A small-molecule ligand and the protein it binds are described below.
Small molecule (SMILES): OC[C@H]1O[C@H](Oc2ccc(-c3c(F)c(F)c(F)c(F)c3F)cc2)[C@@H](O)[C@@H](O)[C@@H]1O

Sequence of chain 1.D:
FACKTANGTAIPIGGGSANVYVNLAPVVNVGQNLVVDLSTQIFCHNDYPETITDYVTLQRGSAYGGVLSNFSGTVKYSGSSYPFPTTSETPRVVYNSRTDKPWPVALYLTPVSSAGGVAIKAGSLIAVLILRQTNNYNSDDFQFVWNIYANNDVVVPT

Binding-site contacts:
Ligand atom O6 contacts residue ASP54 of chain 1.D at 2.6 Å (salt-bridge).
Ligand atom C4 contacts residue GLN133 of chain 1.D at 3.7 Å.
Ligand atom CAE contacts residue ILE52 of chain 1.D at 3.6 Å (hydrophobic).
Ligand atom O3 contacts residue ASP140 of chain 1.D at 2.8 Å (salt-bridge).
Ligand atom C4 contacts residue ASP54 of chain 1.D at 3.4 Å.
Ligand atom CAJ contacts residue TYR48 of chain 1.D at 3.4 Å (hydrophobic).
Ligand atom O3 contacts residue GLN133 of chain 1.D at 3.1 Å (h-bond).
Ligand atom C3 contacts residue ASP140 of chain 1.D at 3.3 Å.
Ligand atom O2 contacts residue ILE13 of chain 1.D at 3.3 Å.
Ligand atom C1 contacts residue PHE1 of chain 1.D at 3.8 Å (hydrophobic).
Ligand atom C5 contacts residue PHE1 of chain 1.D at 3.7 Å (hydrophobic).
Ligand atom O3 contacts residue PHE142 of chain 1.D at 3.6 Å.
Ligand atom CAF contacts residue TYR137 of chain 1.D at 3.8 Å (hydrophobic).
Ligand atom C4 contacts residue PHE1 of chain 1.D at 3.7 Å (hydrophobic).
Ligand atom CAI contacts residue TYR48 of chain 1.D at 3.6 Å (hydrophobic).
Ligand atom O2 contacts residue PHE1 of chain 1.D at 2.9 Å (h-bond).
Ligand atom O4 contacts residue GLN133 of chain 1.D at 3.4 Å (h-bond).
Ligand atom FAK contacts residue TYR48 of chain 1.D at 3.4 Å.
Ligand atom FAL contacts residue ILE52 of chain 1.D at 3.2 Å.
Ligand atom C2 contacts residue ILE13 of chain 1.D at 3.8 Å (hydrophobic).
Ligand atom CAF contacts residue ILE52 of chain 1.D at 3.6 Å (hydrophobic).
Ligand atom FAJ contacts residue TYR48 of chain 1.D at 3.2 Å.
Ligand atom O5 contacts residue ASP47 of chain 1.D at 3.9 Å.
Ligand atom CAK contacts residue TYR48 of chain 1.D at 3.6 Å (hydrophobic).
Ligand atom O4 contacts residue ASN135 of chain 1.D at 2.9 Å (h-bond).
Ligand atom O4 contacts residue ILE52 of chain 1.D at 3.5 Å.
Ligand atom C6 contacts residue ASP54 of chain 1.D at 3.5 Å.
Ligand atom C6 contacts residue ASN46 of chain 1.D at 3.4 Å.
Ligand atom O6 contacts residue ASP47 of chain 1.D at 3.0 Å (salt-bridge).
Ligand atom C2 contacts residue PHE1 of chain 1.D at 3.8 Å (hydrophobic).
Ligand atom O3 contacts residue ASN135 of chain 1.D at 3.5 Å (h-bond).
Ligand atom C6 contacts residue PHE1 of chain 1.D at 3.7 Å (hydrophobic).
Ligand atom O6 contacts residue ASN46 of chain 1.D at 3.2 Å (h-bond).
Ligand atom C6 contacts residue ASP47 of chain 1.D at 3.8 Å.
Ligand atom C3 contacts residue ASN135 of chain 1.D at 3.8 Å.
Ligand atom FAK contacts residue THR51 of chain 1.D at 3.3 Å.
Ligand atom O6 contacts residue PHE1 of chain 1.D at 2.7 Å (h-bond).
Ligand atom CAL contacts residue TYR48 of chain 1.D at 3.6 Å (hydrophobic).
Ligand atom O4 contacts residue ASP54 of chain 1.D at 2.5 Å (salt-bridge).
Ligand atom O5 contacts residue PHE1 of chain 1.D at 3.1 Å (h-bond).